This protein binds this small molecule.
Small molecule (SMILES): COCCOc1ccc(Br)cc1[N+](=O)[O-]

Binding-site contacts:
Ligand atom C4 contacts residue TYR72 of chain 1.B at 3.4 Å (hydrophobic).
Ligand atom C5 contacts residue THR11 of chain 1.B at 3.2 Å.
Ligand atom C3 contacts residue GLU87 of chain 1.B at 4.2 Å.
Ligand atom C6 contacts residue THR11 of chain 1.B at 3.9 Å.
Ligand atom O2 contacts residue GLU87 of chain 1.B at 3.2 Å.
Ligand atom C8 contacts residue GLU87 of chain 1.B at 4.3 Å.
Ligand atom C4 contacts residue GLN74 of chain 1.B at 4.0 Å.
Ligand atom C5 contacts residue GLN74 of chain 1.B at 4.0 Å.
Ligand atom N contacts residue PHE93 of chain 1.B at 4.2 Å.
Ligand atom O3 contacts residue LYS92 of chain 1.B at 2.9 Å.
Ligand atom BR contacts residue ILE96 of chain 1.B at 3.8 Å.
Ligand atom O2 contacts residue LYS92 of chain 1.B at 4.3 Å.
Ligand atom O1 contacts residue GLU87 of chain 1.B at 3.3 Å (salt-bridge).
Ligand atom N contacts residue ILE96 of chain 1.B at 4.0 Å.
Ligand atom C1 contacts residue GLU87 of chain 1.B at 4.0 Å.
Ligand atom C8 contacts residue ILE96 of chain 1.B at 4.1 Å (hydrophobic).
Ligand atom C7 contacts residue TYR72 of chain 1.B at 3.7 Å (hydrophobic).
Ligand atom C2 contacts residue GLU87 of chain 1.B at 4.2 Å.
Ligand atom O2 contacts residue ILE96 of chain 1.B at 4.0 Å.
Ligand atom BR contacts residue TYR72 of chain 1.B at 3.8 Å.
Ligand atom C6 contacts residue TYR72 of chain 1.B at 3.4 Å (hydrophobic).
Ligand atom C3 contacts residue TYR72 of chain 1.B at 3.6 Å (hydrophobic).
Ligand atom O3 contacts residue PHE93 of chain 1.B at 4.3 Å.
Ligand atom C7 contacts residue ILE96 of chain 1.B at 3.6 Å (hydrophobic).
Ligand atom C4 contacts residue THR11 of chain 1.B at 4.1 Å.
Ligand atom C1 contacts residue TYR72 of chain 1.B at 3.5 Å (hydrophobic).
Ligand atom N contacts residue GLU87 of chain 1.B at 3.5 Å.
Ligand atom C8 contacts residue TYR72 of chain 1.B at 3.9 Å (hydrophobic).
Ligand atom C5 contacts residue TYR72 of chain 1.B at 3.4 Å (hydrophobic).
Ligand atom O2 contacts residue PHE93 of chain 1.B at 3.3 Å.
Ligand atom O2 contacts residue TYR72 of chain 1.B at 4.3 Å.
Ligand atom C2 contacts residue TYR72 of chain 1.B at 4.0 Å (hydrophobic).
Ligand atom N contacts residue LYS92 of chain 1.B at 4.0 Å.
Ligand atom BR contacts residue THR11 of chain 1.B at 3.6 Å.
Ligand atom BR contacts residue PRO9 of chain 1.B at 3.9 Å.
Ligand atom O1 contacts residue LYS92 of chain 1.B at 4.2 Å.
Ligand atom C6 contacts residue ILE96 of chain 1.B at 4.2 Å (hydrophobic).
Ligand atom O1 contacts residue TYR72 of chain 1.B at 3.6 Å (h-bond).
Ligand atom O3 contacts residue GLU87 of chain 1.B at 3.0 Å (salt-bridge).
Ligand atom BR contacts residue PHE10 of chain 1.B at 3.9 Å.

Sequence of chain 1.B:
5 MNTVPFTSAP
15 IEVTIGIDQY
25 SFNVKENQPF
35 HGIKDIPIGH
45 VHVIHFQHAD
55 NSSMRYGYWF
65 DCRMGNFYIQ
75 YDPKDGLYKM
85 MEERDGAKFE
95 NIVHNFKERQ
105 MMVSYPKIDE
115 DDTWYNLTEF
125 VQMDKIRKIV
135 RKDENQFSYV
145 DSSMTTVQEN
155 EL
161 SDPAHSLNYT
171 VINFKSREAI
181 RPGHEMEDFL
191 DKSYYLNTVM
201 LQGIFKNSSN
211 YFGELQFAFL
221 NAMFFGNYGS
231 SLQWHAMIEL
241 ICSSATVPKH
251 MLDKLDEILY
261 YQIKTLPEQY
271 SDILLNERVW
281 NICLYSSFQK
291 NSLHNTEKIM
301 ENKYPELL